This protein binds this small molecule.
Small molecule (SMILES): CC(=O)N[C@@H]1[C@@H](O)[C@H](O)[C@@H](CO)O[C@H]1O

Binding-site contacts:
Ligand atom C7 contacts residue ASN179 of chain 1.D at 3.6 Å.
Ligand atom C2 contacts residue ASN179 of chain 1.D at 2.5 Å.
Ligand atom C5 contacts residue ASN179 of chain 1.D at 3.6 Å.
Ligand atom O6 contacts residue ALA147 of chain 1.D at 4.3 Å.
Ligand atom C7 contacts residue GLY178 of chain 1.D at 4.4 Å.
Ligand atom O7 contacts residue GLY178 of chain 1.D at 4.3 Å.
Ligand atom C1 contacts residue ASN179 of chain 1.D at 1.4 Å.
Ligand atom C1 contacts residue ALA147 of chain 1.D at 4.3 Å (hydrophobic).
Ligand atom O7 contacts residue ASN179 of chain 1.D at 3.9 Å.
Ligand atom N2 contacts residue HIS146 of chain 1.D at 4.2 Å.
Ligand atom C6 contacts residue ALA147 of chain 1.D at 4.0 Å (hydrophobic).
Ligand atom C2 contacts residue HIS146 of chain 1.D at 3.8 Å.
Ligand atom O7 contacts residue HIS146 of chain 1.D at 3.5 Å (h-bond).
Ligand atom C3 contacts residue ASN179 of chain 1.D at 3.8 Å.
Ligand atom O5 contacts residue HIS146 of chain 1.D at 3.8 Å.
Ligand atom O5 contacts residue ALA147 of chain 1.D at 3.6 Å.
Ligand atom C4 contacts residue ASN179 of chain 1.D at 4.3 Å.
Ligand atom C7 contacts residue HIS146 of chain 1.D at 4.1 Å.
Ligand atom O5 contacts residue ASN179 of chain 1.D at 2.3 Å (h-bond).
Ligand atom C8 contacts residue GLY178 of chain 1.D at 4.0 Å.
Ligand atom C1 contacts residue HIS146 of chain 1.D at 3.6 Å.
Ligand atom N2 contacts residue ASN179 of chain 1.D at 3.0 Å (h-bond).

Sequence of chain 1.D:
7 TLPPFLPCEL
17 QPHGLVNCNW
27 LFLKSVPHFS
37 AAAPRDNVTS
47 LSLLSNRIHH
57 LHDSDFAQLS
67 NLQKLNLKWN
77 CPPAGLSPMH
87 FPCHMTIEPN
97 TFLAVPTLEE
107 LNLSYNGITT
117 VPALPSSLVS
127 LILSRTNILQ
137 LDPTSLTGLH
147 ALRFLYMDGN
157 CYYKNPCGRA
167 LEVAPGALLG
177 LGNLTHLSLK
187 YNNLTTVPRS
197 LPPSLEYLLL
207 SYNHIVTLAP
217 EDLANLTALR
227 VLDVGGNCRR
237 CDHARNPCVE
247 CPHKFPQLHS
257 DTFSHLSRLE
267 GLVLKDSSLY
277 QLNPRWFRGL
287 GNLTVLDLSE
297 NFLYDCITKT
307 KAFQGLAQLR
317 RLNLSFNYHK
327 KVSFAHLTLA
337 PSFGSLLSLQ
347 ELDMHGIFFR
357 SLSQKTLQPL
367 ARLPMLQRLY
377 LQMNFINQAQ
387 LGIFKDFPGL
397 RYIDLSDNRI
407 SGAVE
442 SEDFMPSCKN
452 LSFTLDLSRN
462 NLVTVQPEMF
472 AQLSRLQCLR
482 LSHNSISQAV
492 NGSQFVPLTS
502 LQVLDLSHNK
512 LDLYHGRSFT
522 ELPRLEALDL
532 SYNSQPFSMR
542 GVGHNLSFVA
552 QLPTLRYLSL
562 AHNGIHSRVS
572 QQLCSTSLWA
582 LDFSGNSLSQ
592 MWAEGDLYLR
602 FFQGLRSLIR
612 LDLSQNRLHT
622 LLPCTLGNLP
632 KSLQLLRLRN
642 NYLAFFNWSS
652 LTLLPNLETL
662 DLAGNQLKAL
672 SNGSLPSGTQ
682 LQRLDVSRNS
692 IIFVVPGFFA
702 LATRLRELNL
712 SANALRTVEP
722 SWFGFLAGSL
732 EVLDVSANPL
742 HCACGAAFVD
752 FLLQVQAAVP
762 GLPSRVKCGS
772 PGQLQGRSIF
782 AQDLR